Sequence of chain 2.B:
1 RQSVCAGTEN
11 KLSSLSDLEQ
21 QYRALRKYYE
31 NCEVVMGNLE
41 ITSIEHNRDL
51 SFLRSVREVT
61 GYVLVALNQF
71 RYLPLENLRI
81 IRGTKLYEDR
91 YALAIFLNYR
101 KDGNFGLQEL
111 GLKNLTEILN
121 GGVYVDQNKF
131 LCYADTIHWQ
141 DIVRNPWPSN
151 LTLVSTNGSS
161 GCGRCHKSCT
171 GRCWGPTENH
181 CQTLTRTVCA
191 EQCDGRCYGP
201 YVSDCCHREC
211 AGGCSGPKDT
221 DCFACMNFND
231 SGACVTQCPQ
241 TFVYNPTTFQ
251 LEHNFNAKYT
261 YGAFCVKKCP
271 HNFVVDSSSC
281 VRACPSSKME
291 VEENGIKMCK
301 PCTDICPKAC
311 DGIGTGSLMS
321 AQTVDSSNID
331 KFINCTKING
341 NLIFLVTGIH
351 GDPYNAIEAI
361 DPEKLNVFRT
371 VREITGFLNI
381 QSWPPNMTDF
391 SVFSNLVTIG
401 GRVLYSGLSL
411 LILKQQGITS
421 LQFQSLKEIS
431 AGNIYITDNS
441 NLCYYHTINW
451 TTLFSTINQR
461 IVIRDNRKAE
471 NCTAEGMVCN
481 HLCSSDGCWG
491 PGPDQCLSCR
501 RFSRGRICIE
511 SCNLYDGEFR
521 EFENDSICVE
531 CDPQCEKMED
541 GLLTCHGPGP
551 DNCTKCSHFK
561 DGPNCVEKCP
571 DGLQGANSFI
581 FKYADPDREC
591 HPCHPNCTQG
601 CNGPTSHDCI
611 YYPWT

Binding-site contacts:
Ligand atom C2 contacts residue ASP551 of chain 2.B at 4.1 Å.
Ligand atom C7 contacts residue GLY549 of chain 2.B at 4.5 Å.
Ligand atom C2 contacts residue PRO548 of chain 2.B at 3.5 Å (hydrophobic).
Ligand atom N2 contacts residue ASN552 of chain 2.B at 2.9 Å (h-bond).
Ligand atom O5 contacts residue GLY547 of chain 2.B at 4.1 Å.
Ligand atom O5 contacts residue ASN552 of chain 2.B at 2.4 Å (h-bond).
Ligand atom C8 contacts residue ASP551 of chain 2.B at 3.3 Å.
Ligand atom C1 contacts residue PRO548 of chain 2.B at 3.6 Å (hydrophobic).
Ligand atom C5 contacts residue ASN552 of chain 2.B at 3.7 Å.
Ligand atom C7 contacts residue ASN552 of chain 2.B at 3.9 Å.
Ligand atom O6 contacts residue GLY547 of chain 2.B at 4.4 Å.
Ligand atom O7 contacts residue PRO548 of chain 2.B at 3.5 Å (h-bond).
Ligand atom C7 contacts residue PRO548 of chain 2.B at 3.2 Å (hydrophobic).
Ligand atom C1 contacts residue ASN552 of chain 2.B at 1.5 Å.
Ligand atom C8 contacts residue GLY549 of chain 2.B at 4.0 Å.
Ligand atom C8 contacts residue PRO548 of chain 2.B at 3.8 Å (hydrophobic).
Ligand atom C1 contacts residue ASP551 of chain 2.B at 4.0 Å.
Ligand atom C3 contacts residue ASN552 of chain 2.B at 3.8 Å.
Ligand atom C4 contacts residue ASN552 of chain 2.B at 4.2 Å.
Ligand atom O5 contacts residue PRO548 of chain 2.B at 4.0 Å.
Ligand atom N2 contacts residue PRO548 of chain 2.B at 3.2 Å (h-bond).
Ligand atom C2 contacts residue ASN552 of chain 2.B at 2.5 Å.
Ligand atom C7 contacts residue ASP551 of chain 2.B at 3.6 Å.
Ligand atom O6 contacts residue HIS546 of chain 2.B at 4.1 Å.
Ligand atom N2 contacts residue ASP551 of chain 2.B at 3.0 Å (salt-bridge).
Ligand atom O7 contacts residue ASN552 of chain 2.B at 4.4 Å.

The small molecule below binds the protein below.
Small molecule (SMILES): CC(=O)N[C@@H]1[C@@H](O)[C@H](O)[C@@H](CO)O[C@H]1O